Binding-site contacts:
Ligand atom C3 contacts residue SER420 of chain 1.D at 4.0 Å.
Ligand atom O3 contacts residue LYS313 of chain 1.D at 3.8 Å.
Ligand atom C7 contacts residue SER420 of chain 1.D at 3.6 Å.
Ligand atom N2 contacts residue SER545 of chain 1.D at 4.4 Å.
Ligand atom O3 contacts residue SER420 of chain 1.D at 2.8 Å (h-bond).
Ligand atom C1 contacts residue ASN546 of chain 1.D at 1.4 Å.
Ligand atom C8 contacts residue SER545 of chain 1.D at 3.8 Å.
Ligand atom C1 contacts residue LYS313 of chain 1.D at 4.3 Å.
Ligand atom C5 contacts residue SER420 of chain 1.D at 4.2 Å.
Ligand atom C4 contacts residue SER420 of chain 1.D at 4.0 Å.
Ligand atom C8 contacts residue ASP543 of chain 1.D at 3.6 Å.
Ligand atom N2 contacts residue ASN546 of chain 1.D at 3.4 Å (h-bond).
Ligand atom O4 contacts residue LYS313 of chain 1.D at 3.7 Å.
Ligand atom O7 contacts residue SER420 of chain 1.D at 3.2 Å (h-bond).
Ligand atom N2 contacts residue SER420 of chain 1.D at 4.4 Å.
Ligand atom O3 contacts residue ASN546 of chain 1.D at 3.7 Å.
Ligand atom C3 contacts residue ASN546 of chain 1.D at 3.6 Å.
Ligand atom N2 contacts residue LYS313 of chain 1.D at 4.4 Å.
Ligand atom C8 contacts residue ASN546 of chain 1.D at 3.6 Å.
Ligand atom C2 contacts residue LYS313 of chain 1.D at 3.6 Å.
Ligand atom O5 contacts residue ASN546 of chain 1.D at 2.4 Å (h-bond).
Ligand atom C3 contacts residue LYS313 of chain 1.D at 4.1 Å.
Ligand atom C4 contacts residue ASN546 of chain 1.D at 4.2 Å.
Ligand atom O3 contacts residue ILE421 of chain 1.D at 4.2 Å.
Ligand atom C5 contacts residue ASN546 of chain 1.D at 3.6 Å.
Ligand atom C7 contacts residue SER545 of chain 1.D at 3.9 Å.
Ligand atom O5 contacts residue SER420 of chain 1.D at 3.9 Å.
Ligand atom C7 contacts residue LYS313 of chain 1.D at 4.4 Å.
Ligand atom C6 contacts residue SER420 of chain 1.D at 4.0 Å.
Ligand atom O7 contacts residue LYS313 of chain 1.D at 3.6 Å (salt-bridge).
Ligand atom C8 contacts residue SER420 of chain 1.D at 3.7 Å.
Ligand atom O7 contacts residue ILE421 of chain 1.D at 3.5 Å.
Ligand atom C2 contacts residue ASN546 of chain 1.D at 2.5 Å.
Ligand atom O6 contacts residue ASN546 of chain 1.D at 4.4 Å.
Ligand atom O7 contacts residue SER545 of chain 1.D at 4.0 Å.
Ligand atom C7 contacts residue ASN546 of chain 1.D at 3.9 Å.

Sequence of chain 1.D:
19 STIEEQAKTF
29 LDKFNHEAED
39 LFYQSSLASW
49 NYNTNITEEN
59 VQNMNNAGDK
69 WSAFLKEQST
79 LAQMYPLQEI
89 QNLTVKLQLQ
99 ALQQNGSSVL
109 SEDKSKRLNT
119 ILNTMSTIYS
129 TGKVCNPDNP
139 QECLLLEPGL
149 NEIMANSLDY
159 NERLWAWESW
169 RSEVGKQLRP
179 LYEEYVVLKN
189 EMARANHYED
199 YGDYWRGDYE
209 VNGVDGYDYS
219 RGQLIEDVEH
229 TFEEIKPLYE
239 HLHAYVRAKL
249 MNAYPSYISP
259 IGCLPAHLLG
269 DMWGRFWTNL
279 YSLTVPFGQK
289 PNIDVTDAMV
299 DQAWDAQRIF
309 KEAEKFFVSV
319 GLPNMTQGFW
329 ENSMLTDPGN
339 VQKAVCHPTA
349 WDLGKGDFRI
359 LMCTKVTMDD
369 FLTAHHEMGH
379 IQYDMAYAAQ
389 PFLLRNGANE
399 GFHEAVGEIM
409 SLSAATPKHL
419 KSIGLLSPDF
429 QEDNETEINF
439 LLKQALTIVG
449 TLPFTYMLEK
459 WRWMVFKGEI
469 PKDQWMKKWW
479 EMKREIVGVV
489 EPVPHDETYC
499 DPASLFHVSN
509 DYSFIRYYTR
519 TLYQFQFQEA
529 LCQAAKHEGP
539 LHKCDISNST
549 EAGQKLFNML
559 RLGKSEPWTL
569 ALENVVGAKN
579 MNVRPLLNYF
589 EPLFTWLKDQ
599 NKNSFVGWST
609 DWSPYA

A small-molecule ligand and the protein it binds are described below.
Small molecule (SMILES): CC(=O)N[C@H]1[C@H](O[C@H]2[C@H](O)[C@@H](NC(C)=O)CO[C@@H]2CO)O[C@H](CO)[C@@H](O)[C@@H]1O